Binding-site contacts:
Ligand atom C8 contacts residue ASN137 of chain 1.C at 3.4 Å.
Ligand atom C3 contacts residue ASN17 of chain 1.C at 3.8 Å.
Ligand atom O7 contacts residue CYS15 of chain 1.C at 4.3 Å.
Ligand atom C8 contacts residue CYS15 of chain 1.C at 3.6 Å (hydrophobic).
Ligand atom C5 contacts residue ASN17 of chain 1.C at 3.7 Å.
Ligand atom N2 contacts residue ASN137 of chain 1.C at 3.4 Å.
Ligand atom C1 contacts residue ASN137 of chain 1.C at 4.1 Å.
Ligand atom O5 contacts residue ASN17 of chain 1.C at 2.4 Å (h-bond).
Ligand atom N2 contacts residue ASN17 of chain 1.C at 2.9 Å (h-bond).
Ligand atom C1 contacts residue ASN17 of chain 1.C at 1.4 Å.
Ligand atom C8 contacts residue ASN17 of chain 1.C at 3.9 Å.
Ligand atom C7 contacts residue ASN137 of chain 1.C at 4.1 Å.
Ligand atom C8 contacts residue ASP138 of chain 1.C at 4.2 Å.
Ligand atom C7 contacts residue ASN17 of chain 1.C at 3.0 Å.
Ligand atom O7 contacts residue ASN17 of chain 1.C at 3.0 Å (h-bond).
Ligand atom C2 contacts residue ASN137 of chain 1.C at 4.4 Å.
Ligand atom C4 contacts residue ASN17 of chain 1.C at 4.3 Å.
Ligand atom C8 contacts residue CYS136 of chain 1.C at 3.6 Å (hydrophobic).
Ligand atom C8 contacts residue VAL16 of chain 1.C at 4.2 Å (hydrophobic).
Ligand atom C2 contacts residue ASN17 of chain 1.C at 2.5 Å.

A small-molecule ligand and the protein it binds are described below.
Small molecule (SMILES): CC(=O)N[C@@H]1[C@@H](O)[C@H](O)[C@@H](CO)O[C@H]1O

Sequence of chain 1.C:
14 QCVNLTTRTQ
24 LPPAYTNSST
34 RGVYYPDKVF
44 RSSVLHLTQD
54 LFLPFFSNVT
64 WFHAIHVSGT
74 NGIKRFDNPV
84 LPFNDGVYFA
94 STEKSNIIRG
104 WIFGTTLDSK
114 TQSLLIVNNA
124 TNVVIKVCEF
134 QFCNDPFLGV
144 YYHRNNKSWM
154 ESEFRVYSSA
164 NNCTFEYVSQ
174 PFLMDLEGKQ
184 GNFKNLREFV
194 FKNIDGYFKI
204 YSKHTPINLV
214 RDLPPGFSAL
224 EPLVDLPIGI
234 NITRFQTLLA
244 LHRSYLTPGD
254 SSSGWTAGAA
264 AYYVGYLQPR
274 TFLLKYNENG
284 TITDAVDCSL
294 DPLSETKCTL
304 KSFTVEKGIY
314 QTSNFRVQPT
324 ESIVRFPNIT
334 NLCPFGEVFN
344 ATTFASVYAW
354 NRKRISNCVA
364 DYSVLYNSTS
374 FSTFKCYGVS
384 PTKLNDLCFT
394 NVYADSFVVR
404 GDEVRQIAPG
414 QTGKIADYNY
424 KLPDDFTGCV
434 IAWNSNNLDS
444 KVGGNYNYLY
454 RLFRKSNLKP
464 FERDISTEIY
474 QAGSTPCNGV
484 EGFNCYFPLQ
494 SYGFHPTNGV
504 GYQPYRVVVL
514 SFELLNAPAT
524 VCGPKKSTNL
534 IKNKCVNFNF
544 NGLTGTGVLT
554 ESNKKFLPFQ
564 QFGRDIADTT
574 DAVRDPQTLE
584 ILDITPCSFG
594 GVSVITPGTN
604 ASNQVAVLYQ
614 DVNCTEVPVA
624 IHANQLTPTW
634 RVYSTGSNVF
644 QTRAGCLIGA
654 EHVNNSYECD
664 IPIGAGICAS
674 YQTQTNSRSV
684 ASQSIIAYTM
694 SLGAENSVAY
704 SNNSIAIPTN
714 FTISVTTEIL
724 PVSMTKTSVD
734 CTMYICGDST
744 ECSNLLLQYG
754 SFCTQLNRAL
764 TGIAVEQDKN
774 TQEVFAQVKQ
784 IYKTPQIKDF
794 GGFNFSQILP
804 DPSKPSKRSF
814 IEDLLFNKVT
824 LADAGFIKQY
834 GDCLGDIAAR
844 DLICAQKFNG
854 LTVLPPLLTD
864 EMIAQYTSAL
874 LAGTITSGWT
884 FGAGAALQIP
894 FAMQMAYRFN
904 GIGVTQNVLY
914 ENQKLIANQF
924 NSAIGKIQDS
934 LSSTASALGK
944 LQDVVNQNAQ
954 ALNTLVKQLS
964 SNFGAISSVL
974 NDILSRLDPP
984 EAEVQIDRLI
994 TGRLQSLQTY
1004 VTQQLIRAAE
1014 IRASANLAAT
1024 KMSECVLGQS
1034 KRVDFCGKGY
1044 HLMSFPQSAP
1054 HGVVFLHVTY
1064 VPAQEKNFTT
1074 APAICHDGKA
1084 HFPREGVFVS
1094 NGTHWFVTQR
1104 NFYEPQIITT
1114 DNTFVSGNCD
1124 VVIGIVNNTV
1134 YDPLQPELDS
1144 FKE